A protein and the small-molecule ligand that binds it are described below.
Small molecule (SMILES): Nc1ccn([C@H]2C[C@H](O[P](=O)(O)OC[C@H]3O[C@@H](n4cnc5c(N)ncnc54)C[C@@H]3O)[C@@H](COP(=O)(O)O)O2)c(=O)n1

Sequence of chain 12.A:
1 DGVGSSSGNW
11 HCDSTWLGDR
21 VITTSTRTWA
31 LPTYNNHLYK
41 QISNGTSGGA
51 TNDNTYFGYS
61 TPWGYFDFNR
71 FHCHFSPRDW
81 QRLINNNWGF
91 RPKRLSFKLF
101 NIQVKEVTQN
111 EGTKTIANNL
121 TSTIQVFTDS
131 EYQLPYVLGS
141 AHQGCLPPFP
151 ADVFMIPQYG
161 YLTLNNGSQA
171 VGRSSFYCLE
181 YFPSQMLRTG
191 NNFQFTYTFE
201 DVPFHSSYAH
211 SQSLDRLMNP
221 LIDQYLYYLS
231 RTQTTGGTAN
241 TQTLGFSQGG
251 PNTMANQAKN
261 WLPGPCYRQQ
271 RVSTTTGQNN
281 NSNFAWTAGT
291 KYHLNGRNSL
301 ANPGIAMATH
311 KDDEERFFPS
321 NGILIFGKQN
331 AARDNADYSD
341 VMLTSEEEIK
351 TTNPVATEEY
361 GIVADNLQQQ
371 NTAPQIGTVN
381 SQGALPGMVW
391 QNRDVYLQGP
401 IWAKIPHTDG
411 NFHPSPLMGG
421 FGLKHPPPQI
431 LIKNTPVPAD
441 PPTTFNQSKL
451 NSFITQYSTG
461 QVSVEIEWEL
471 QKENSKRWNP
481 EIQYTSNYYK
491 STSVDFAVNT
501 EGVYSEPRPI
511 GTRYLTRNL

Binding-site contacts:
Ligand atom C2' contacts residue PRO414 of chain 47.A at 3.8 Å (hydrophobic).
Ligand atom N7 contacts residue SER415 of chain 47.A at 4.0 Å.
Ligand atom N1 contacts residue PRO203 of chain 47.A at 4.1 Å.
Ligand atom C4 contacts residue VAL202 of chain 47.A at 3.7 Å (hydrophobic).
Ligand atom C6 contacts residue PRO203 of chain 47.A at 4.0 Å (hydrophobic).
Ligand atom C5 contacts residue SER415 of chain 47.A at 4.1 Å.
Ligand atom C5 contacts residue PRO203 of chain 47.A at 4.0 Å (hydrophobic).
Ligand atom C6 contacts residue VAL202 of chain 47.A at 4.2 Å (hydrophobic).
Ligand atom C4 contacts residue PRO203 of chain 47.A at 4.1 Å (hydrophobic).
Ligand atom C2' contacts residue PRO203 of chain 47.A at 3.3 Å (hydrophobic).
Ligand atom N6 contacts residue SER415 of chain 47.A at 3.6 Å (h-bond).
Ligand atom C6 contacts residue SER415 of chain 47.A at 4.1 Å.
Ligand atom C5 contacts residue PRO203 of chain 47.A at 3.9 Å (hydrophobic).
Ligand atom N1 contacts residue PRO203 of chain 47.A at 3.8 Å.
Ligand atom N6 contacts residue GLY420 of chain 47.A at 3.7 Å.
Ligand atom C6 contacts residue PRO203 of chain 47.A at 4.0 Å (hydrophobic).
Ligand atom N6 contacts residue GLY422 of chain 47.A at 3.4 Å (h-bond).
Ligand atom N3 contacts residue PRO414 of chain 47.A at 4.2 Å.
Ligand atom C5 contacts residue ASP201 of chain 47.A at 4.1 Å.
Ligand atom C6 contacts residue GLY422 of chain 47.A at 3.8 Å.
Ligand atom C1' contacts residue PRO203 of chain 47.A at 4.1 Å (hydrophobic).
Ligand atom N4 contacts residue ASP201 of chain 47.A at 2.5 Å.
Ligand atom C2' contacts residue HIS413 of chain 47.A at 3.8 Å.
Ligand atom N1 contacts residue VAL202 of chain 47.A at 3.6 Å.
Ligand atom C4 contacts residue ASP201 of chain 47.A at 3.7 Å.
Ligand atom N3 contacts residue ASP201 of chain 47.A at 4.1 Å.
Ligand atom C5 contacts residue VAL202 of chain 47.A at 3.6 Å (hydrophobic).
Ligand atom C4 contacts residue PRO203 of chain 47.A at 4.2 Å (hydrophobic).
Ligand atom C5 contacts residue ARG91 of chain 47.A at 4.1 Å.
Ligand atom C2 contacts residue GLY422 of chain 47.A at 3.3 Å.
Ligand atom N1 contacts residue GLY422 of chain 47.A at 3.0 Å (h-bond).
Ligand atom C8 contacts residue HIS413 of chain 47.A at 3.8 Å.
Ligand atom N7 contacts residue PRO203 of chain 47.A at 4.2 Å.
Ligand atom N6 contacts residue PHE421 of chain 47.A at 3.9 Å.
Ligand atom N4 contacts residue VAL202 of chain 47.A at 2.9 Å (h-bond).
Ligand atom OP2 contacts residue ASP409 of chain 12.A at 3.2 Å (salt-bridge).
Ligand atom N7 contacts residue ASN392 of chain 47.A at 4.2 Å.
Ligand atom C2 contacts residue PRO203 of chain 47.A at 3.9 Å (hydrophobic).
Ligand atom C2 contacts residue VAL202 of chain 47.A at 4.2 Å (hydrophobic).
Ligand atom N7 contacts residue HIS413 of chain 47.A at 4.1 Å.

Sequence of chain 47.A:
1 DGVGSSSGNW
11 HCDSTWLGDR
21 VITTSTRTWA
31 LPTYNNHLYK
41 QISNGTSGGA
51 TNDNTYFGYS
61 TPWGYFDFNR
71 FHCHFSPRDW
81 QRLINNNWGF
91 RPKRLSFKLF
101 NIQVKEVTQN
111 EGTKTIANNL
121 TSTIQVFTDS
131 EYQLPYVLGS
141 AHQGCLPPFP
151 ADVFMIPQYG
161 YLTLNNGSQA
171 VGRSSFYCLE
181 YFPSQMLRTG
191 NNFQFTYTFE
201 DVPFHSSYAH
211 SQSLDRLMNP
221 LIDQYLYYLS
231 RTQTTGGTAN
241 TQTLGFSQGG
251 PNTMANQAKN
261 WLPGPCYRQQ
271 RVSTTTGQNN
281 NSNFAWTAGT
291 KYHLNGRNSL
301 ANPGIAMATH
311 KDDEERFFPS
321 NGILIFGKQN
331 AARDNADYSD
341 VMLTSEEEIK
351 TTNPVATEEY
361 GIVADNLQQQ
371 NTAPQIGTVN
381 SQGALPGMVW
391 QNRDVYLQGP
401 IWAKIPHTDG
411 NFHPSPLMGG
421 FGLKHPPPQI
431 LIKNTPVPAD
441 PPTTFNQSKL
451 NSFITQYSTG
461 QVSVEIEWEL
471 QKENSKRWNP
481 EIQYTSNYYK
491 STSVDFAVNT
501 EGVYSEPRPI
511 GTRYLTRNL